Sequence of chain 1.D:
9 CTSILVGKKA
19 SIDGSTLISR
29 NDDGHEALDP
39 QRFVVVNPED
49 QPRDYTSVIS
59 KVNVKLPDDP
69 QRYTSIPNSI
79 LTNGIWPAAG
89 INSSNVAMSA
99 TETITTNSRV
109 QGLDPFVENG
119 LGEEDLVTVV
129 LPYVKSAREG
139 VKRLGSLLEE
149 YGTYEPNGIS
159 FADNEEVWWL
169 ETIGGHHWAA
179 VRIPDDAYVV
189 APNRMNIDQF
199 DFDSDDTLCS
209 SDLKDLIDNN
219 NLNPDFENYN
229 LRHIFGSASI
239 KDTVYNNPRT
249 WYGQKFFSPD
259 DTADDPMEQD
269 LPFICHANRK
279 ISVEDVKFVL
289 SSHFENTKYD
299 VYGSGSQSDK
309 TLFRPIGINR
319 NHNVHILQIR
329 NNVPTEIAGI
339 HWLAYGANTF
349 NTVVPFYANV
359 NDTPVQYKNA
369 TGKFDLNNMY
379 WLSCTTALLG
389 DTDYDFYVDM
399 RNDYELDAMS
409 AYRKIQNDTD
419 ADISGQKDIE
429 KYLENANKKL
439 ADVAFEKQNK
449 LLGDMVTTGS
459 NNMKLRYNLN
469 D

Binding-site contacts:
Ligand atom CA contacts residue GLU121 of chain 1.D at 3.3 Å.
Ligand atom CB contacts residue GLU121 of chain 1.D at 3.0 Å.
Ligand atom O contacts residue ASN191 of chain 1.D at 2.8 Å (h-bond).
Ligand atom O contacts residue PRO1 of chain 1.OA at 2.3 Å (h-bond).
Ligand atom C contacts residue CYS9 of chain 1.D at 3.4 Å (hydrophobic).
Ligand atom CB contacts residue PRO1 of chain 1.OA at 3.7 Å (hydrophobic).
Ligand atom CA contacts residue THR101 of chain 1.D at 3.1 Å.
Ligand atom O contacts residue GLU100 of chain 1.D at 4.3 Å.
Ligand atom C contacts residue THR101 of chain 1.D at 3.0 Å.
Ligand atom C contacts residue ASP31 of chain 1.D at 4.2 Å.
Ligand atom CB contacts residue CYS9 of chain 1.D at 3.4 Å (hydrophobic).
Ligand atom O contacts residue CYS9 of chain 1.D at 3.2 Å (h-bond).
Ligand atom CA contacts residue THR99 of chain 1.D at 4.2 Å.
Ligand atom C contacts residue ASN191 of chain 1.D at 3.9 Å.
Ligand atom CB contacts residue GLU100 of chain 1.D at 4.1 Å.
Ligand atom N contacts residue THR101 of chain 1.D at 3.1 Å (h-bond).
Ligand atom CA contacts residue PRO1 of chain 1.OA at 2.5 Å (hydrophobic).
Ligand atom O contacts residue THR101 of chain 1.D at 3.1 Å (h-bond).
Ligand atom C contacts residue PRO1 of chain 1.OA at 1.4 Å (hydrophobic).
Ligand atom CB contacts residue THR101 of chain 1.D at 3.0 Å.
Ligand atom N contacts residue PRO1 of chain 1.OA at 2.9 Å (h-bond).
Ligand atom CB contacts residue THR99 of chain 1.D at 2.9 Å.
Ligand atom CA contacts residue CYS9 of chain 1.D at 3.4 Å (hydrophobic).
Ligand atom CA contacts residue ASP31 of chain 1.D at 4.0 Å.
Ligand atom N contacts residue GLU121 of chain 1.D at 2.8 Å (salt-bridge).

The small molecule below binds the protein below.
Small molecule (SMILES): C[C@H](N)C(=O)O